The small molecule below binds the protein below.
Small molecule (SMILES): COC(=O)CCc1cnc2c(c1)c(N)c(C(=O)NCc1ccc(F)cc1F)c(=O)n2O

Sequence of chain 2.A:
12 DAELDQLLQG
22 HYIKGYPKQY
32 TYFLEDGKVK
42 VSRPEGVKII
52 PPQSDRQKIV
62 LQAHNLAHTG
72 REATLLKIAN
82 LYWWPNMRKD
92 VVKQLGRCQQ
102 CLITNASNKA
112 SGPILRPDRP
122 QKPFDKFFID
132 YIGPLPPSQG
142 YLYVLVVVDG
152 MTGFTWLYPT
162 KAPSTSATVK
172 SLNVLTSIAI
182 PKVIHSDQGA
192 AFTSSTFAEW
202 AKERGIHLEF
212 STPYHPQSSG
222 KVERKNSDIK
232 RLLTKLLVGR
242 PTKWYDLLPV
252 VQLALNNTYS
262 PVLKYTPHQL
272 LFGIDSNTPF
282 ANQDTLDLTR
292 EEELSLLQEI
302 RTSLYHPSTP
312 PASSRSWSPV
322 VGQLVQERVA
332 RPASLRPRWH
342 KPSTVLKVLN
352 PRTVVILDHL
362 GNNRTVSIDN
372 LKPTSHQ

Binding-site contacts:
Ligand atom CBB contacts residue MG1 of chain 2.G at 2.9 Å.
Ligand atom CAZ contacts residue PRO217 of chain 2.A at 3.5 Å (hydrophobic).
Ligand atom CAA contacts residue GLN189 of chain 2.A at 3.7 Å.
Ligand atom OAE contacts residue MG1 of chain 2.G at 2.2 Å.
Ligand atom CAA contacts residue TYR215 of chain 2.A at 3.3 Å (hydrophobic).
Ligand atom OAF contacts residue MG1 of chain 2.G at 2.0 Å.
Ligand atom NBE contacts residue MG1 of chain 2.F at 2.8 Å.
Ligand atom CAK contacts residue ASP188 of chain 2.A at 3.6 Å.
Ligand atom CAT contacts residue GLN189 of chain 2.A at 3.9 Å.
Ligand atom OAC contacts residue ARG332 of chain 2.A at 3.5 Å (salt-bridge).
Ligand atom FAG contacts residue GLN218 of chain 2.A at 3.4 Å.
Ligand atom CAV contacts residue PRO217 of chain 2.A at 3.9 Å (hydrophobic).
Ligand atom CAU contacts residue PRO217 of chain 2.A at 3.7 Å (hydrophobic).
Ligand atom OAD contacts residue PRO217 of chain 2.A at 3.9 Å.
Ligand atom NAQ contacts residue ASP188 of chain 2.A at 2.9 Å (salt-bridge).
Ligand atom CBD contacts residue MG1 of chain 2.F at 2.7 Å.
Ligand atom OAS contacts residue TYR215 of chain 2.A at 3.8 Å.
Ligand atom NAR contacts residue PRO217 of chain 2.A at 3.8 Å.
Ligand atom NAQ contacts residue MG1 of chain 2.F at 1.9 Å.
Ligand atom CAI contacts residue PRO217 of chain 2.A at 3.8 Å (hydrophobic).
Ligand atom CAL contacts residue PRO217 of chain 2.A at 3.6 Å (hydrophobic).
Ligand atom CBD contacts residue ASP188 of chain 2.A at 3.5 Å.
Ligand atom OAS contacts residue GLN189 of chain 2.A at 3.2 Å (h-bond).
Ligand atom NBE contacts residue MG1 of chain 2.G at 2.8 Å.
Ligand atom NBE contacts residue GLU224 of chain 2.A at 3.5 Å (salt-bridge).
Ligand atom CAY contacts residue PRO217 of chain 2.A at 3.5 Å (hydrophobic).
Ligand atom CBB contacts residue GLU224 of chain 2.A at 3.5 Å.
Ligand atom OAC contacts residue SO41 of chain 2.I at 3.6 Å (h-bond).
Ligand atom FAH contacts residue PRO217 of chain 2.A at 3.7 Å.
Ligand atom CAJ contacts residue PRO217 of chain 2.A at 3.5 Å (hydrophobic).
Ligand atom OAF contacts residue GLU224 of chain 2.A at 2.9 Å (salt-bridge).
Ligand atom CAK contacts residue MG1 of chain 2.F at 3.0 Å.
Ligand atom OAF contacts residue ASP188 of chain 2.A at 3.2 Å (salt-bridge).
Ligand atom OAE contacts residue GLU224 of chain 2.A at 2.9 Å (salt-bridge).
Ligand atom OAF contacts residue ASP131 of chain 2.A at 2.8 Å (salt-bridge).
Ligand atom OAF contacts residue MG1 of chain 2.F at 2.1 Å.
Ligand atom CAO contacts residue SO41 of chain 2.I at 3.7 Å.
Ligand atom FAH contacts residue GLU224 of chain 2.A at 3.1 Å.
Ligand atom CAK contacts residue SO41 of chain 2.I at 3.8 Å.
Ligand atom NBE contacts residue ASP188 of chain 2.A at 3.6 Å.